The protein below binds the small molecule below.
Small molecule (SMILES): Nc1ncnc2c1ncn2[C@@H]1O[C@H](CO[P](=O)(O)O[P](=O)(O)NP(=O)(O)O)[C@@H](O)[C@H]1O

Sequence of chain 1.A:
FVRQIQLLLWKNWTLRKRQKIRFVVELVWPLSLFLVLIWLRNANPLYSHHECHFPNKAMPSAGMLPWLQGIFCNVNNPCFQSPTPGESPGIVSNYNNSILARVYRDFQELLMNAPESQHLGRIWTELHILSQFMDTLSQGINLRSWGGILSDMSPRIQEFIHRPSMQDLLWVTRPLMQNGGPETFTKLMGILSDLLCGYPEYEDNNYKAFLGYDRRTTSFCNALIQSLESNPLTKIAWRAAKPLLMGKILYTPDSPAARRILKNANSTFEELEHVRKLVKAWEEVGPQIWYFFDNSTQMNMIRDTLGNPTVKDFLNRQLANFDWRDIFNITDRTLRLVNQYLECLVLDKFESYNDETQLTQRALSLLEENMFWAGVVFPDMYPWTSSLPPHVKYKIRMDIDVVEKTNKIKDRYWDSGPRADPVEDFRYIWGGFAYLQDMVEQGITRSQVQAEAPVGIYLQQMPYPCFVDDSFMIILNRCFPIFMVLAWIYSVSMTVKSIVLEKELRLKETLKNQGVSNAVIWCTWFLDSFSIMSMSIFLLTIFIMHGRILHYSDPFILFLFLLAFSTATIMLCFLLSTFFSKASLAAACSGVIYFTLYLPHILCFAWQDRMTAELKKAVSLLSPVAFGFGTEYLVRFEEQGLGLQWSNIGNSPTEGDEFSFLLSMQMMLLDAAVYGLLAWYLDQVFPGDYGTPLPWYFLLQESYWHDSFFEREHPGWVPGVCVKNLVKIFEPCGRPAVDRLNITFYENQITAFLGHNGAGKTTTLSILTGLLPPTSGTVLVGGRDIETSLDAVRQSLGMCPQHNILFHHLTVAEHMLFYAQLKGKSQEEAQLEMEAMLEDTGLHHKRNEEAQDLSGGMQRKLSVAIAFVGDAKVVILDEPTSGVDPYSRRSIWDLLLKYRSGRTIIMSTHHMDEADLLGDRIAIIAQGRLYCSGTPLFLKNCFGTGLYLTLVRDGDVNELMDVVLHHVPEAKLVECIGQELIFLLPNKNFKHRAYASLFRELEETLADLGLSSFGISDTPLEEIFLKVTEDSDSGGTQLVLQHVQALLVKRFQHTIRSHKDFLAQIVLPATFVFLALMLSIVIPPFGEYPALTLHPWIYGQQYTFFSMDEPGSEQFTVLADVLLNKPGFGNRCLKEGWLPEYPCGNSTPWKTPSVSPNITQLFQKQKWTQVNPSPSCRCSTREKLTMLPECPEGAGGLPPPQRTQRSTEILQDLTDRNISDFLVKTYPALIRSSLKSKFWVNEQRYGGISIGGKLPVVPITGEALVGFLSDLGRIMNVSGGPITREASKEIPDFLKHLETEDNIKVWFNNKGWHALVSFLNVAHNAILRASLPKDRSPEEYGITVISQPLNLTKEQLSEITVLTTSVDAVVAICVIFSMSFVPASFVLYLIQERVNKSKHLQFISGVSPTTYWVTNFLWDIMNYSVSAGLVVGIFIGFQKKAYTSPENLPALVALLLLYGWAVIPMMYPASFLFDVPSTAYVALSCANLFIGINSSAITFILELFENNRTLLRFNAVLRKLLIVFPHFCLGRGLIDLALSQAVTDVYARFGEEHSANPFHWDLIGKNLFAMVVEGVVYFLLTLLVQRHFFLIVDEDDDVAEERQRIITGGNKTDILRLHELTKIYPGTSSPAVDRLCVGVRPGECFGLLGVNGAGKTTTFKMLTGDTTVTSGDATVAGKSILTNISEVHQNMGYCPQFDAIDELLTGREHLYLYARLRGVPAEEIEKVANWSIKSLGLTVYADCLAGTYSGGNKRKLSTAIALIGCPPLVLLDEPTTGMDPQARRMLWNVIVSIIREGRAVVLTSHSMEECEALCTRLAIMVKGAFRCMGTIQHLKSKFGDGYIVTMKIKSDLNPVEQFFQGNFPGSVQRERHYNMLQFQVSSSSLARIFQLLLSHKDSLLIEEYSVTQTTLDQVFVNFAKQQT

Binding-site contacts:
Ligand atom O2G contacts residue ALA1976 of chain 1.A at 3.2 Å (h-bond).
Ligand atom O5' contacts residue GLY1975 of chain 1.A at 2.9 Å (h-bond).
Ligand atom O1B contacts residue LYS1978 of chain 1.A at 3.0 Å (salt-bridge).
Ligand atom PG contacts residue GLY1975 of chain 1.A at 3.2 Å.
Ligand atom O3A contacts residue GLY1975 of chain 1.A at 3.1 Å.
Ligand atom O2G contacts residue MG1 of chain 1.J at 3.6 Å.
Ligand atom N3B contacts residue GLY1975 of chain 1.A at 3.5 Å.
Ligand atom O1G contacts residue GLN2019 of chain 1.A at 2.8 Å (h-bond).
Ligand atom O1A contacts residue THR1980 of chain 1.A at 3.0 Å (h-bond).
Ligand atom PA contacts residue GLY1977 of chain 1.A at 3.6 Å.
Ligand atom N7 contacts residue ASP1061 of chain 1.A at 3.2 Å (salt-bridge).
Ligand atom N9 contacts residue ASP1061 of chain 1.A at 3.5 Å (salt-bridge).
Ligand atom O3G contacts residue ASN1974 of chain 1.A at 3.5 Å.
Ligand atom O1B contacts residue GLY1977 of chain 1.A at 3.5 Å.
Ligand atom O3A contacts residue GLY1977 of chain 1.A at 2.8 Å (h-bond).
Ligand atom O2G contacts residue ASN1974 of chain 1.A at 3.7 Å.
Ligand atom N3B contacts residue MG1 of chain 1.J at 2.1 Å.
Ligand atom O3G contacts residue GLN2019 of chain 1.A at 3.7 Å.
Ligand atom O1B contacts residue THR1979 of chain 1.A at 2.7 Å (h-bond).
Ligand atom PG contacts residue GLN2019 of chain 1.A at 3.7 Å.
Ligand atom PB contacts residue MG1 of chain 1.J at 2.4 Å.
Ligand atom C5' contacts residue GLY1975 of chain 1.A at 3.7 Å.
Ligand atom O1G contacts residue MG1 of chain 1.J at 2.0 Å.
Ligand atom C4 contacts residue ASP1061 of chain 1.A at 3.6 Å.
Ligand atom O3G contacts residue GLY1975 of chain 1.A at 2.9 Å (h-bond).
Ligand atom O2G contacts residue LYS1978 of chain 1.A at 2.5 Å (salt-bridge).
Ligand atom O1G contacts residue LYS1978 of chain 1.A at 3.6 Å.
Ligand atom O1B contacts residue MG1 of chain 1.J at 2.5 Å.
Ligand atom O3G contacts residue MG1 of chain 1.J at 3.7 Å.
Ligand atom O1A contacts residue GLY1977 of chain 1.A at 3.2 Å.
Ligand atom O2B contacts residue MG1 of chain 1.J at 2.6 Å.
Ligand atom O2G contacts residue GLY1975 of chain 1.A at 2.8 Å (h-bond).
Ligand atom O3A contacts residue ALA1976 of chain 1.A at 3.4 Å (h-bond).
Ligand atom N3B contacts residue SER1063 of chain 1.A at 3.5 Å.
Ligand atom O2B contacts residue THR1979 of chain 1.A at 3.2 Å.
Ligand atom C2' contacts residue ASP1061 of chain 1.A at 3.7 Å.
Ligand atom O1G contacts residue THR1979 of chain 1.A at 3.1 Å (h-bond).
Ligand atom PG contacts residue MG1 of chain 1.J at 2.5 Å.
Ligand atom C8 contacts residue ASP1061 of chain 1.A at 3.0 Å.
Ligand atom O2' contacts residue ASP1061 of chain 1.A at 3.2 Å (salt-bridge).